A small-molecule ligand and the protein it binds are described below.
Small molecule (SMILES): CC(=O)N[C@@H]1[C@@H](O)[C@H](O)[C@@H](CO)O[C@H]1O

Sequence of chain 1.A:
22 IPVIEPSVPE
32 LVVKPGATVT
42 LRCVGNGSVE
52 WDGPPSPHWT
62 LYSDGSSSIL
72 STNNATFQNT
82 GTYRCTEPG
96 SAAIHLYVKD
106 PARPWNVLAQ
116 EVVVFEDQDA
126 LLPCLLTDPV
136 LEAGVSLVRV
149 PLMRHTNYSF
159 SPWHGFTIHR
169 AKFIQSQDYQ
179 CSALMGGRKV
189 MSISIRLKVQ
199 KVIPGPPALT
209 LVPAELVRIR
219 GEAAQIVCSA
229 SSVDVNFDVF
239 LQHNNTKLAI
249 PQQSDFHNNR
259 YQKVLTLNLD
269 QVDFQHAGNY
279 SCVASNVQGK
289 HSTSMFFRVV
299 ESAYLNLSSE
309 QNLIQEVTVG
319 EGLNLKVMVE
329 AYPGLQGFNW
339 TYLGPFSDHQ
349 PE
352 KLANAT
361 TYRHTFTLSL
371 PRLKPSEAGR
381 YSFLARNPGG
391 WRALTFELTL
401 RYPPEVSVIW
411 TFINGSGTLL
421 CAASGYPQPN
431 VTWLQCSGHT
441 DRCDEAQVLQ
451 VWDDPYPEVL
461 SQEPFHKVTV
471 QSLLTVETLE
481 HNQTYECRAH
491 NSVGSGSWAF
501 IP

Binding-site contacts:
Ligand atom O5 contacts residue HIS241 of chain 1.A at 4.0 Å.
Ligand atom O5 contacts residue ASN242 of chain 1.A at 2.3 Å (h-bond).
Ligand atom C4 contacts residue ASN242 of chain 1.A at 4.2 Å.
Ligand atom C6 contacts residue PHE272 of chain 1.A at 3.2 Å (hydrophobic).
Ligand atom O3 contacts residue GLY276 of chain 1.A at 4.2 Å.
Ligand atom O7 contacts residue PHE294 of chain 1.A at 3.4 Å.
Ligand atom C6 contacts residue ALA275 of chain 1.A at 3.2 Å (hydrophobic).
Ligand atom C2 contacts residue ASN242 of chain 1.A at 2.5 Å.
Ligand atom C4 contacts residue ALA275 of chain 1.A at 3.4 Å (hydrophobic).
Ligand atom C8 contacts residue ASN277 of chain 1.A at 3.5 Å.
Ligand atom C3 contacts residue ASN242 of chain 1.A at 3.8 Å.
Ligand atom C5 contacts residue PHE272 of chain 1.A at 4.4 Å (hydrophobic).
Ligand atom C1 contacts residue ALA275 of chain 1.A at 4.2 Å (hydrophobic).
Ligand atom O6 contacts residue ALA275 of chain 1.A at 3.9 Å.
Ligand atom O7 contacts residue GLY276 of chain 1.A at 3.8 Å.
Ligand atom O3 contacts residue PHE294 of chain 1.A at 4.2 Å.
Ligand atom C6 contacts residue GLN273 of chain 1.A at 3.6 Å.
Ligand atom C1 contacts residue ASN242 of chain 1.A at 1.4 Å.
Ligand atom O4 contacts residue ALA275 of chain 1.A at 4.3 Å.
Ligand atom O5 contacts residue ALA275 of chain 1.A at 3.3 Å (h-bond).
Ligand atom C3 contacts residue GLY276 of chain 1.A at 4.4 Å.
Ligand atom N2 contacts residue ASN242 of chain 1.A at 2.9 Å (h-bond).
Ligand atom C7 contacts residue ASN242 of chain 1.A at 4.0 Å.
Ligand atom C7 contacts residue ASN277 of chain 1.A at 3.6 Å.
Ligand atom C2 contacts residue ALA275 of chain 1.A at 4.2 Å (hydrophobic).
Ligand atom C5 contacts residue ASN242 of chain 1.A at 3.6 Å.
Ligand atom O6 contacts residue HIS241 of chain 1.A at 4.3 Å.
Ligand atom O6 contacts residue GLN273 of chain 1.A at 2.9 Å (h-bond).
Ligand atom C5 contacts residue ALA275 of chain 1.A at 3.5 Å (hydrophobic).
Ligand atom O7 contacts residue ASN242 of chain 1.A at 4.1 Å.
Ligand atom C3 contacts residue ALA275 of chain 1.A at 4.3 Å (hydrophobic).
Ligand atom C4 contacts residue GLY276 of chain 1.A at 4.3 Å.
Ligand atom O4 contacts residue PHE272 of chain 1.A at 4.2 Å.
Ligand atom O7 contacts residue ASN277 of chain 1.A at 3.1 Å (h-bond).
Ligand atom O6 contacts residue PHE272 of chain 1.A at 3.9 Å.
Ligand atom C2 contacts residue GLY276 of chain 1.A at 3.9 Å.